Sequence of chain 1.A:
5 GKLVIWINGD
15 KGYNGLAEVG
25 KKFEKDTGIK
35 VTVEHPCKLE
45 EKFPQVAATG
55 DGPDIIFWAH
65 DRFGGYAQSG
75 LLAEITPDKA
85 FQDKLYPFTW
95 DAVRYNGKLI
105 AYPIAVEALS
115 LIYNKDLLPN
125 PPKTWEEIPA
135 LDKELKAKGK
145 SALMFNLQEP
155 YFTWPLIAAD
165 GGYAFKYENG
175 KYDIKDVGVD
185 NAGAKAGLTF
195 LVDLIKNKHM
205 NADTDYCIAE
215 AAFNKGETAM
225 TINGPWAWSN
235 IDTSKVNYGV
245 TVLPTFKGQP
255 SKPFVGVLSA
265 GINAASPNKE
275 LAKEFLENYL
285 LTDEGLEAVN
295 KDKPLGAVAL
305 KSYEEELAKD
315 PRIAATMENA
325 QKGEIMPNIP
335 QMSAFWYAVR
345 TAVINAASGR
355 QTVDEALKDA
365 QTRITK

Binding-site contacts:
Ligand atom N1 contacts residue CYS41 of chain 1.A at 3.8 Å.
Ligand atom O12 contacts residue LYS42 of chain 1.A at 3.1 Å (salt-bridge).
Ligand atom N2 contacts residue SER337 of chain 1.A at 4.4 Å.
Ligand atom C27 contacts residue SER337 of chain 1.A at 4.0 Å.
Ligand atom C12 contacts residue CYS41 of chain 1.A at 2.8 Å (hydrophobic).
Ligand atom C29 contacts residue SER337 of chain 1.A at 3.8 Å.
Ligand atom O2 contacts residue SER337 of chain 1.A at 3.8 Å.
Ligand atom O12 contacts residue CYS41 of chain 1.A at 3.0 Å.
Ligand atom C28 contacts residue SER337 of chain 1.A at 3.2 Å.
Ligand atom C14 contacts residue CYS41 of chain 1.A at 3.9 Å (hydrophobic).
Ligand atom C13 contacts residue LYS42 of chain 1.A at 4.0 Å.
Ligand atom C11 contacts residue CYS41 of chain 1.A at 1.7 Å (hydrophobic).
Ligand atom C13 contacts residue CYS41 of chain 1.A at 2.8 Å (hydrophobic).

A protein and the small-molecule ligand that binds it are described below.
Small molecule (SMILES): CC1(C)CC(N2C(=O)CCC2=O)CC(C)(C)N1O